Binding-site contacts:
Ligand atom C20 contacts residue ASP70 of chain 1.A at 3.8 Å.
Ligand atom C33 contacts residue SER198 of chain 1.A at 4.0 Å.
Ligand atom C28 contacts residue LEA1 of chain 1.K at 3.6 Å.
Ligand atom C29 contacts residue PHE329 of chain 1.A at 3.2 Å (hydrophobic).
Ligand atom C25 contacts residue LEA1 of chain 1.K at 3.4 Å.
Ligand atom C33 contacts residue GLY115 of chain 1.A at 3.9 Å.
Ligand atom C33 contacts residue GLU197 of chain 1.A at 3.3 Å.
Ligand atom N16 contacts residue ILE69 of chain 1.A at 3.0 Å (h-bond).
Ligand atom C34 contacts residue GLU197 of chain 1.A at 3.3 Å.
Ligand atom C27 contacts residue LEA1 of chain 1.K at 3.3 Å.
Ligand atom N16 contacts residue ASN68 of chain 1.A at 3.4 Å (h-bond).
Ligand atom C18 contacts residue THR120 of chain 1.A at 4.0 Å.
Ligand atom C32 contacts residue GLY115 of chain 1.A at 4.0 Å.
Ligand atom C32 contacts residue TRP82 of chain 1.A at 3.5 Å (hydrophobic).
Ligand atom C38 contacts residue TRP430 of chain 1.A at 3.5 Å (hydrophobic).
Ligand atom C40 contacts residue TYR440 of chain 1.A at 3.9 Å (hydrophobic).
Ligand atom C24 contacts residue LEA1 of chain 1.K at 3.9 Å.
Ligand atom C41 contacts residue TRP82 of chain 1.A at 3.8 Å (hydrophobic).
Ligand atom C31 contacts residue TRP82 of chain 1.A at 3.8 Å (hydrophobic).
Ligand atom C38 contacts residue TYR332 of chain 1.A at 3.5 Å (hydrophobic).
Ligand atom C17 contacts residue ILE69 of chain 1.A at 3.9 Å (hydrophobic).
Ligand atom C40 contacts residue TRP82 of chain 1.A at 3.7 Å (hydrophobic).
Ligand atom C39 contacts residue MET437 of chain 1.A at 3.7 Å (hydrophobic).
Ligand atom C33 contacts residue TYR128 of chain 1.A at 3.9 Å (hydrophobic).
Ligand atom C19 contacts residue ASP70 of chain 1.A at 3.7 Å.
Ligand atom C32 contacts residue TYR128 of chain 1.A at 3.8 Å (hydrophobic).
Ligand atom C35 contacts residue HIS438 of chain 1.A at 3.9 Å.
Ligand atom C18 contacts residue ASN68 of chain 1.A at 3.9 Å.
Ligand atom C39 contacts residue TRP430 of chain 1.A at 3.6 Å (hydrophobic).
Ligand atom C39 contacts residue ALA328 of chain 1.A at 3.9 Å (hydrophobic).
Ligand atom C26 contacts residue LEA1 of chain 1.K at 3.1 Å.
Ligand atom C34 contacts residue SER198 of chain 1.A at 3.5 Å.
Ligand atom C28 contacts residue PHE329 of chain 1.A at 2.0 Å (hydrophobic).
Ligand atom C37 contacts residue TYR332 of chain 1.A at 3.5 Å (hydrophobic).
Ligand atom C29 contacts residue LEA1 of chain 1.K at 3.9 Å.
Ligand atom C26 contacts residue PHE329 of chain 1.A at 3.9 Å (hydrophobic).
Ligand atom C27 contacts residue PHE329 of chain 1.A at 2.5 Å (hydrophobic).
Ligand atom C33 contacts residue GLY116 of chain 1.A at 3.8 Å.
Ligand atom C35 contacts residue LEA1 of chain 1.K at 3.9 Å.
Ligand atom C40 contacts residue HIS438 of chain 1.A at 3.5 Å.

A protein and the small-molecule ligand that binds it are described below.
Small molecule (SMILES): O=C(/C=C/C=C/c1ccc2c(c1)OCO2)NCCCCCC[PH](c1ccccc1)(c1ccccc1)c1ccccc1

Sequence of chain 1.A:
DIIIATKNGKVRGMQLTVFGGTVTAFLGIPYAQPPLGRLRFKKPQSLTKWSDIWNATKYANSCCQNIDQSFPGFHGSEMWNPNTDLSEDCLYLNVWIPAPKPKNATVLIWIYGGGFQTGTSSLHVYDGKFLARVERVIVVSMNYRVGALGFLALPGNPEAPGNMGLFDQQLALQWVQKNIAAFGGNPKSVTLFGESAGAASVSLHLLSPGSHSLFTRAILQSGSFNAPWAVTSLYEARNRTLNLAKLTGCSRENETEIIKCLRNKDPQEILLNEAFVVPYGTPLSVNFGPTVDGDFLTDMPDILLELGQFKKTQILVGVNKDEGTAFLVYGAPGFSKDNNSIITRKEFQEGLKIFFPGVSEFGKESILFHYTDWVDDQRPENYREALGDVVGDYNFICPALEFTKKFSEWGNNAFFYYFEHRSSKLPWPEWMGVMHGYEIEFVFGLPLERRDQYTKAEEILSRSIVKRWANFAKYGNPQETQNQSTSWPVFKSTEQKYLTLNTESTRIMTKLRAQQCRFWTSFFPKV